This small molecule binds to this protein.
Small molecule (SMILES): O=c1[nH]cnc2nc[nH]c12

Binding-site contacts:
Ligand atom N7 contacts residue TYR104 of chain 1.C at 3.5 Å.
Ligand atom C2 contacts residue PHE25 of chain 1.C at 3.5 Å (hydrophobic).
Ligand atom C4 contacts residue TYR104 of chain 1.C at 3.9 Å (hydrophobic).
Ligand atom O6 contacts residue PHE25 of chain 1.C at 4.0 Å.
Ligand atom C4 contacts residue LEU128 of chain 1.C at 3.7 Å (hydrophobic).
Ligand atom C5 contacts residue LEU128 of chain 1.C at 3.9 Å (hydrophobic).
Ligand atom N9 contacts residue ARG66 of chain 1.C at 3.8 Å.
Ligand atom O6 contacts residue GLU103 of chain 1.C at 2.9 Å (salt-bridge).
Ligand atom N1 contacts residue PHE25 of chain 1.C at 3.4 Å.
Ligand atom C8 contacts residue PRP1 of chain 1.M at 3.2 Å.
Ligand atom C5 contacts residue GLU103 of chain 1.C at 3.2 Å.
Ligand atom C8 contacts residue GLU103 of chain 1.C at 3.9 Å.
Ligand atom N3 contacts residue PHE25 of chain 1.C at 3.5 Å.
Ligand atom N1 contacts residue LEU128 of chain 1.C at 3.8 Å.
Ligand atom C2 contacts residue ARG26 of chain 1.C at 3.4 Å.
Ligand atom N3 contacts residue LEU128 of chain 1.C at 3.7 Å.
Ligand atom C8 contacts residue TYR104 of chain 1.C at 3.5 Å (hydrophobic).
Ligand atom C4 contacts residue PHE25 of chain 1.C at 4.2 Å (hydrophobic).
Ligand atom C5 contacts residue TYR104 of chain 1.C at 3.7 Å (hydrophobic).
Ligand atom N1 contacts residue ARG26 of chain 1.C at 3.0 Å (salt-bridge).
Ligand atom N1 contacts residue VAL24 of chain 1.C at 3.9 Å.
Ligand atom C6 contacts residue VAL24 of chain 1.C at 3.9 Å (hydrophobic).
Ligand atom N9 contacts residue LEU128 of chain 1.C at 3.9 Å.
Ligand atom O6 contacts residue VAL23 of chain 1.C at 3.5 Å.
Ligand atom N7 contacts residue ALA130 of chain 1.C at 3.9 Å.
Ligand atom O6 contacts residue LEU158 of chain 1.C at 3.5 Å.
Ligand atom N3 contacts residue ARG66 of chain 1.C at 3.0 Å (salt-bridge).
Ligand atom C6 contacts residue LEU158 of chain 1.C at 4.0 Å (hydrophobic).
Ligand atom C2 contacts residue ARG66 of chain 1.C at 3.7 Å.
Ligand atom C2 contacts residue LEU128 of chain 1.C at 3.5 Å (hydrophobic).
Ligand atom C6 contacts residue GLU103 of chain 1.C at 3.5 Å.
Ligand atom N9 contacts residue PRP1 of chain 1.M at 3.1 Å (h-bond).
Ligand atom C8 contacts residue ALA130 of chain 1.C at 4.1 Å (hydrophobic).
Ligand atom N7 contacts residue GLU103 of chain 1.C at 2.6 Å (salt-bridge).
Ligand atom C4 contacts residue ARG66 of chain 1.C at 4.0 Å.
Ligand atom N9 contacts residue TYR104 of chain 1.C at 3.4 Å (h-bond).
Ligand atom N7 contacts residue LEU128 of chain 1.C at 4.1 Å.
Ligand atom C6 contacts residue PHE25 of chain 1.C at 4.1 Å (hydrophobic).
Ligand atom O6 contacts residue VAL24 of chain 1.C at 3.1 Å (h-bond).
Ligand atom C6 contacts residue ARG26 of chain 1.C at 4.1 Å.

Sequence of chain 1.C:
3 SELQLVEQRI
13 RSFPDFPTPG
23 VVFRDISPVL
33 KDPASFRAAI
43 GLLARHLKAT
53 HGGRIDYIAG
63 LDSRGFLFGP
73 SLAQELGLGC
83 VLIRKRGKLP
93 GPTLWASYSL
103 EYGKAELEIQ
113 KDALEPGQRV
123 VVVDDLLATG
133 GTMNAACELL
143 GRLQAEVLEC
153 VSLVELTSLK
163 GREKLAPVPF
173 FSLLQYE